Sequence of chain 2.A:
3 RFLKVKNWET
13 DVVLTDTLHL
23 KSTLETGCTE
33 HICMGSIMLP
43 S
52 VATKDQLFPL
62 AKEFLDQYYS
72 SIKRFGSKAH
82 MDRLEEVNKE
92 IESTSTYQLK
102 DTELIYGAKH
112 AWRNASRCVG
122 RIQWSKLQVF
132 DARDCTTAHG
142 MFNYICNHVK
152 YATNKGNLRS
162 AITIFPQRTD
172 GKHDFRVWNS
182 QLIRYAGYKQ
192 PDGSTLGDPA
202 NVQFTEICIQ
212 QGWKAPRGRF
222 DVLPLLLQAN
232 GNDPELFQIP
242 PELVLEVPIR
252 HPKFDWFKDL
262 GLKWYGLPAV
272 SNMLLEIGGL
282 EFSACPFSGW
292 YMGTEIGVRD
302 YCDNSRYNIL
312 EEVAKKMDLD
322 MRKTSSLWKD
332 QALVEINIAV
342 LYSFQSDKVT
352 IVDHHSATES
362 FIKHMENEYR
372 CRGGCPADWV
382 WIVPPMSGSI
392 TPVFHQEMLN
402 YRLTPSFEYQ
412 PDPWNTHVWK

A protein and the small-molecule ligand that binds it are described below.
Small molecule (SMILES): CN(C)CCc1cc(F)c(F)c(CCc2cc(C(F)F)cc(N)n2)c1

Binding-site contacts:
Ligand atom C13 contacts residue VAL271 of chain 2.A at 3.6 Å (hydrophobic).
Ligand atom C02 contacts residue GLU296 of chain 2.A at 3.5 Å.
Ligand atom C24 contacts residue TYR410 of chain 2.A at 3.5 Å (hydrophobic).
Ligand atom C02 contacts residue TRP291 of chain 2.A at 3.7 Å (hydrophobic).
Ligand atom C21 contacts residue GLU296 of chain 2.A at 3.4 Å.
Ligand atom F09 contacts residue VAL271 of chain 2.A at 3.4 Å.
Ligand atom C22 contacts residue GLU296 of chain 2.A at 3.8 Å.
Ligand atom C02 contacts residue PRO269 of chain 2.A at 3.8 Å (hydrophobic).
Ligand atom F08 contacts residue SER289 of chain 2.A at 3.1 Å.
Ligand atom N01 contacts residue GLU296 of chain 2.A at 2.6 Å (salt-bridge).
Ligand atom F08 contacts residue GLY290 of chain 2.A at 2.7 Å.
Ligand atom F13 contacts residue VAL271 of chain 2.A at 3.7 Å.
Ligand atom N02 contacts residue HEM1 of chain 2.B at 3.2 Å.
Ligand atom N02 contacts residue TRP291 of chain 2.A at 2.7 Å (h-bond).
Ligand atom C07 contacts residue HEM1 of chain 2.B at 3.4 Å.
Ligand atom C26 contacts residue H4B1 of chain 2.C at 3.9 Å.
Ligand atom C16 contacts residue HEM1 of chain 2.B at 3.0 Å.
Ligand atom F13 contacts residue HEM1 of chain 2.B at 3.1 Å.
Ligand atom C12 contacts residue VAL271 of chain 2.A at 3.4 Å (hydrophobic).
Ligand atom F12 contacts residue HEM1 of chain 2.B at 3.0 Å.
Ligand atom N02 contacts residue TYR292 of chain 2.A at 3.8 Å.
Ligand atom F08 contacts residue HEM1 of chain 2.B at 3.2 Å.
Ligand atom C05 contacts residue VAL271 of chain 2.A at 3.7 Å (hydrophobic).
Ligand atom C02 contacts residue HEM1 of chain 2.B at 3.5 Å.
Ligand atom F12 contacts residue VAL271 of chain 2.A at 3.6 Å.
Ligand atom C13 contacts residue HEM1 of chain 2.B at 3.4 Å.
Ligand atom C22 contacts residue HEM1 of chain 2.B at 3.0 Å.
Ligand atom C11 contacts residue HEM1 of chain 2.B at 3.3 Å.
Ligand atom F13 contacts residue MET274 of chain 2.A at 2.8 Å.
Ligand atom C11 contacts residue VAL271 of chain 2.A at 3.7 Å (hydrophobic).
Ligand atom F09 contacts residue PHE288 of chain 2.A at 3.0 Å.
Ligand atom C26 contacts residue MET40 of chain 2.A at 3.6 Å (hydrophobic).
Ligand atom F09 contacts residue SER289 of chain 2.A at 3.9 Å.
Ligand atom C07 contacts residue PHE288 of chain 2.A at 3.6 Å (hydrophobic).
Ligand atom F08 contacts residue PRO269 of chain 2.A at 3.7 Å.
Ligand atom N02 contacts residue GLU296 of chain 2.A at 2.7 Å (salt-bridge).
Ligand atom F09 contacts residue PRO269 of chain 2.A at 3.6 Å.
Ligand atom C06 contacts residue GLU296 of chain 2.A at 3.4 Å.
Ligand atom C03 contacts residue HEM1 of chain 2.B at 3.2 Å.
Ligand atom F13 contacts residue PHE288 of chain 2.A at 3.9 Å.